Sequence of chain 13.C:
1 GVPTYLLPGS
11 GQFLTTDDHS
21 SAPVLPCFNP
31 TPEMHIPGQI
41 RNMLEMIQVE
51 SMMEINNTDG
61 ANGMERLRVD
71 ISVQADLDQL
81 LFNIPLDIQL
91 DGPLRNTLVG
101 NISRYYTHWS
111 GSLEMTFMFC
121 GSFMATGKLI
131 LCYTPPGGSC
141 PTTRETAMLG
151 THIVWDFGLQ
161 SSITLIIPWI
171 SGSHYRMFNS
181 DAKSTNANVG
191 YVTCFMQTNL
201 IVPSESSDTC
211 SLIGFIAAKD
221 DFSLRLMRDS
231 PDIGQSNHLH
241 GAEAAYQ

The small molecule below binds the protein below.
Small molecule (SMILES): CC(=O)N[C@@H]1[C@@H](O)[C@H](O[C@@H]2O[C@H](CO)[C@H](O)[C@H](O[C@]3(C(=O)O)C[C@H](O)[C@@H](NC(C)=O)[C@H]([C@H](O)[C@H](O)CO)O3)[C@H]2O)[C@@H](CO)O[C@H]1O

Sequence of chain 13.A:
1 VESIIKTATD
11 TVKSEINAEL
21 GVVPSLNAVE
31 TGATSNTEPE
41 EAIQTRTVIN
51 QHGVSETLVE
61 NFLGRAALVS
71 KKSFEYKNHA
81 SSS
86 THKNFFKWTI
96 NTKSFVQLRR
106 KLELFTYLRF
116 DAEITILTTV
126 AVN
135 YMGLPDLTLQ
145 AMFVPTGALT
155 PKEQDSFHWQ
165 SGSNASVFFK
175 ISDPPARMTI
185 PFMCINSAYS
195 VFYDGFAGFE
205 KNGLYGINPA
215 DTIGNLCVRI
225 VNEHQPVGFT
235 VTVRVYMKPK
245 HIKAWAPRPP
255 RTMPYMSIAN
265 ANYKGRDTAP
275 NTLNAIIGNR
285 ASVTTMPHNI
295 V

Binding-site contacts:
Ligand atom O4 contacts residue ASP232 of chain 13.C at 2.8 Å (salt-bridge).
Ligand atom C5 contacts residue ASN283 of chain 13.A at 3.8 Å.
Ligand atom C3 contacts residue ARG104 of chain 13.C at 3.8 Å.
Ligand atom O5 contacts residue ASN283 of chain 13.A at 3.7 Å.
Ligand atom C1 contacts residue ARG104 of chain 13.C at 3.8 Å.
Ligand atom O7 contacts residue PRO274 of chain 13.A at 3.6 Å.
Ligand atom C4 contacts residue PRO231 of chain 13.C at 3.6 Å (hydrophobic).
Ligand atom C10 contacts residue ASN275 of chain 13.A at 3.3 Å.
Ligand atom O4 contacts residue ARG95 of chain 13.C at 3.5 Å.
Ligand atom O10 contacts residue ASN275 of chain 13.A at 3.0 Å (h-bond).
Ligand atom O4 contacts residue ASN275 of chain 13.A at 3.0 Å (h-bond).
Ligand atom O6 contacts residue GLY282 of chain 13.A at 3.5 Å.
Ligand atom C6 contacts residue ASN283 of chain 13.A at 3.8 Å.
Ligand atom C6 contacts residue GLY282 of chain 13.A at 3.6 Å.
Ligand atom C11 contacts residue ASP232 of chain 13.C at 3.6 Å.
Ligand atom C5 contacts residue GLY282 of chain 13.A at 3.8 Å.
Ligand atom C11 contacts residue ILE233 of chain 13.C at 3.6 Å (hydrophobic).
Ligand atom C4 contacts residue ASP232 of chain 13.C at 3.4 Å.
Ligand atom O2 contacts residue PRO274 of chain 13.A at 3.4 Å.
Ligand atom O2 contacts residue GLY282 of chain 13.A at 3.8 Å.
Ligand atom C11 contacts residue GLY234 of chain 13.C at 3.8 Å.
Ligand atom C11 contacts residue PRO231 of chain 13.C at 3.5 Å (hydrophobic).
Ligand atom C10 contacts residue PRO231 of chain 13.C at 3.8 Å (hydrophobic).
Ligand atom O6 contacts residue PRO274 of chain 13.A at 3.6 Å.
Ligand atom N5 contacts residue ASN275 of chain 13.A at 3.4 Å (h-bond).
Ligand atom O1B contacts residue ARG104 of chain 13.C at 3.0 Å (salt-bridge).
Ligand atom C4 contacts residue ASN275 of chain 13.A at 3.7 Å.
Ligand atom C1 contacts residue ASN283 of chain 13.A at 3.4 Å.
Ligand atom C5 contacts residue ASN275 of chain 13.A at 3.5 Å.
Ligand atom C5 contacts residue PRO231 of chain 13.C at 3.7 Å (hydrophobic).
Ligand atom O6 contacts residue ALA273 of chain 13.A at 3.7 Å.
Ligand atom O2 contacts residue ASP91 of chain 13.C at 2.5 Å (salt-bridge).
Ligand atom O6 contacts residue ASN283 of chain 13.A at 3.0 Å (h-bond).
Ligand atom O4 contacts residue PRO231 of chain 13.C at 3.9 Å.
Ligand atom C6 contacts residue ALA273 of chain 13.A at 3.8 Å (hydrophobic).
Ligand atom C2 contacts residue ASP91 of chain 13.C at 3.2 Å.
Ligand atom O3 contacts residue ASP91 of chain 13.C at 3.5 Å.
Ligand atom O10 contacts residue ARG270 of chain 13.A at 3.6 Å.
Ligand atom C5 contacts residue PRO274 of chain 13.A at 3.9 Å (hydrophobic).
Ligand atom N5 contacts residue PRO231 of chain 13.C at 3.0 Å (h-bond).